A protein and the small-molecule ligand that binds it are described below.
Small molecule (SMILES): CC(=O)N[C@H]1[C@H](O[C@H]2[C@H](O)[C@@H](NC(C)=O)CO[C@@H]2CO)O[C@H](CO)[C@@H](O[C@@H]2O[C@H](CO[C@H]3O[C@H](CO)[C@@H](O)[C@H](O)[C@@H]3O)[C@@H](O)[C@H](O[C@H]3O[C@H](CO)[C@@H](O)[C@H](O)[C@@H]3O)[C@@H]2O)[C@@H]1O

Sequence of chain 53.E:
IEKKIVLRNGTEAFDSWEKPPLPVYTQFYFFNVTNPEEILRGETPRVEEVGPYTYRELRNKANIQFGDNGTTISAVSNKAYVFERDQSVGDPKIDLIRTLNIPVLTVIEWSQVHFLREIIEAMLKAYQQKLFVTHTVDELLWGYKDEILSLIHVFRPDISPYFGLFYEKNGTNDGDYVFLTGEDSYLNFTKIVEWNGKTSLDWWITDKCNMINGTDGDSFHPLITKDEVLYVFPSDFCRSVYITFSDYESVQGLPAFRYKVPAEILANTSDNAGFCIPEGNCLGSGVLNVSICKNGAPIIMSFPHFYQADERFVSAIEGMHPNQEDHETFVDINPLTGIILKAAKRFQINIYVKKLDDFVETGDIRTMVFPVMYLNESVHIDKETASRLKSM

Binding-site contacts:
Ligand atom C6 contacts residue TYR41 of chain 53.E at 3.6 Å (hydrophobic).
Ligand atom O4 contacts residue TYR41 of chain 53.E at 3.5 Å (h-bond).
Ligand atom O6 contacts residue HIS339 of chain 53.E at 3.9 Å.
Ligand atom C3 contacts residue ASN388 of chain 53.E at 3.8 Å.
Ligand atom C8 contacts residue SER390 of chain 53.E at 3.3 Å.
Ligand atom O7 contacts residue TYR41 of chain 53.E at 3.3 Å (h-bond).
Ligand atom C3 contacts residue TYR41 of chain 53.E at 4.2 Å (hydrophobic).
Ligand atom O6 contacts residue TYR41 of chain 53.E at 3.6 Å.
Ligand atom C1 contacts residue ASN388 of chain 53.E at 1.4 Å.
Ligand atom C8 contacts residue TYR41 of chain 53.E at 3.6 Å (hydrophobic).
Ligand atom N2 contacts residue TYR41 of chain 53.E at 4.3 Å.
Ligand atom O5 contacts residue TYR41 of chain 53.E at 4.4 Å.
Ligand atom O6 contacts residue ARG358 of chain 53.E at 3.3 Å.
Ligand atom C2 contacts residue ARG358 of chain 53.E at 4.3 Å.
Ligand atom O5 contacts residue ASP338 of chain 53.E at 4.2 Å.
Ligand atom O7 contacts residue ASN388 of chain 53.E at 3.9 Å.
Ligand atom O6 contacts residue TYR386 of chain 53.E at 4.0 Å.
Ligand atom C5 contacts residue ASN388 of chain 53.E at 3.6 Å.
Ligand atom C4 contacts residue ASN388 of chain 53.E at 4.2 Å.
Ligand atom C1 contacts residue ASP338 of chain 53.E at 4.3 Å.
Ligand atom N2 contacts residue ASN388 of chain 53.E at 2.9 Å (h-bond).
Ligand atom C4 contacts residue TYR41 of chain 53.E at 3.9 Å (hydrophobic).
Ligand atom C6 contacts residue ASP338 of chain 53.E at 3.3 Å.
Ligand atom C5 contacts residue ASP338 of chain 53.E at 3.5 Å.
Ligand atom O6 contacts residue ASP338 of chain 53.E at 2.9 Å (salt-bridge).
Ligand atom C8 contacts residue GLU61 of chain 53.E at 3.3 Å.
Ligand atom C7 contacts residue GLN39 of chain 53.E at 4.1 Å.
Ligand atom O5 contacts residue ARG358 of chain 53.E at 3.4 Å (salt-bridge).
Ligand atom C2 contacts residue ASN388 of chain 53.E at 2.5 Å.
Ligand atom O7 contacts residue GLN39 of chain 53.E at 2.9 Å (h-bond).
Ligand atom C5 contacts residue TYR41 of chain 53.E at 3.4 Å (hydrophobic).
Ligand atom C1 contacts residue ARG358 of chain 53.E at 3.7 Å.
Ligand atom C3 contacts residue ASP338 of chain 53.E at 4.5 Å.
Ligand atom C7 contacts residue TYR41 of chain 53.E at 3.5 Å (hydrophobic).
Ligand atom C4 contacts residue ASP338 of chain 53.E at 4.3 Å.
Ligand atom O4 contacts residue ASP338 of chain 53.E at 4.2 Å.
Ligand atom O5 contacts residue ASN388 of chain 53.E at 2.3 Å (h-bond).
Ligand atom C6 contacts residue ARG358 of chain 53.E at 4.4 Å.
Ligand atom C7 contacts residue SER390 of chain 53.E at 4.2 Å.
Ligand atom C7 contacts residue ASN388 of chain 53.E at 3.6 Å.